The small molecule below binds the protein below.
Small molecule (SMILES): CC(=O)N[C@H]1CO[C@H](CO)[C@@H](O[C@@H]2O[C@H](CO)[C@@H](O)[C@H](O)[C@@H]2O)[C@@H]1O

Binding-site contacts:
Ligand atom C7 contacts residue ASN70 of chain 4.A at 3.5 Å.
Ligand atom O6 contacts residue ASP71 of chain 4.A at 4.3 Å.
Ligand atom C5 contacts residue ASN70 of chain 4.A at 3.6 Å.
Ligand atom C2 contacts residue ASN70 of chain 4.A at 2.4 Å.
Ligand atom O5 contacts residue ASN70 of chain 4.A at 2.3 Å (h-bond).
Ligand atom C8 contacts residue LEU361 of chain 4.A at 4.0 Å (hydrophobic).
Ligand atom C3 contacts residue ASN70 of chain 4.A at 3.8 Å.
Ligand atom O5 contacts residue ASP71 of chain 4.A at 3.9 Å.
Ligand atom C1 contacts residue ASN70 of chain 4.A at 1.4 Å.
Ligand atom C1 contacts residue ASP71 of chain 4.A at 4.3 Å.
Ligand atom C5 contacts residue ASP71 of chain 4.A at 4.4 Å.
Ligand atom C6 contacts residue ASP71 of chain 4.A at 3.5 Å.
Ligand atom N2 contacts residue ASN70 of chain 4.A at 2.9 Å (h-bond).
Ligand atom C4 contacts residue ASN70 of chain 4.A at 4.2 Å.
Ligand atom O7 contacts residue ASN70 of chain 4.A at 3.8 Å.

Sequence of chain 4.A:
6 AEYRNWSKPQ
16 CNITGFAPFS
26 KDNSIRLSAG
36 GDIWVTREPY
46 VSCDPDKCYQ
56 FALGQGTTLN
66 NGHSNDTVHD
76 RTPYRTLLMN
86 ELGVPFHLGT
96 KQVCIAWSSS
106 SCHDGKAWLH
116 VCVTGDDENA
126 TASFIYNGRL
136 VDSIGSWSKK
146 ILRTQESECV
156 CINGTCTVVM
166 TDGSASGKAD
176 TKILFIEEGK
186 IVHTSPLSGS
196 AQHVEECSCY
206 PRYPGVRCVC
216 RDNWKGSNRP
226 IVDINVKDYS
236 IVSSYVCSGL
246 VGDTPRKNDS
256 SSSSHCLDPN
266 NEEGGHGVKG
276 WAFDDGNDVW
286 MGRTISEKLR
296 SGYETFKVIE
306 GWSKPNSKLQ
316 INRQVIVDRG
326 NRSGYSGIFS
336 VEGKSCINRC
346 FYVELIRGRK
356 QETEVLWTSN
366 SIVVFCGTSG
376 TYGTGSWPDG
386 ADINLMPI